Sequence of chain 1.A:
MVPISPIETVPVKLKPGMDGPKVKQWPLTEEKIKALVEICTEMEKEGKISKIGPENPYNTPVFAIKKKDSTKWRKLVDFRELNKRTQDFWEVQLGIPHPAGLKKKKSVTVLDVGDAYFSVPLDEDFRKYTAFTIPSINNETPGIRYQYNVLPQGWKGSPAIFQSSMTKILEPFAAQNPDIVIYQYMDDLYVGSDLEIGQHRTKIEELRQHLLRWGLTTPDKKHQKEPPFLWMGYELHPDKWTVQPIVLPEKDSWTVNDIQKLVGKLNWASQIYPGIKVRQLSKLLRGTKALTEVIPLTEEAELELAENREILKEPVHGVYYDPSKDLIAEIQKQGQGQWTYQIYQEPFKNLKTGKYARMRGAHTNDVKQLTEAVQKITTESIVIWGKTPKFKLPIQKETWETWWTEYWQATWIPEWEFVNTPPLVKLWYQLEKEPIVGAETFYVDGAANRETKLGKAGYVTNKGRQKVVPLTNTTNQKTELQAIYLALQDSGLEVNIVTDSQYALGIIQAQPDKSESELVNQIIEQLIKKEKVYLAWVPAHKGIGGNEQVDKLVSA

Binding-site contacts:
Ligand atom C5' contacts residue TYR190 of chain 1.A at 3.9 Å (hydrophobic).
Ligand atom C8 contacts residue VAL110 of chain 1.A at 3.3 Å (hydrophobic).
Ligand atom C9 contacts residue PHE229 of chain 1.A at 3.6 Å (hydrophobic).
Ligand atom F2 contacts residue TYR185 of chain 1.A at 4.0 Å.
Ligand atom F2 contacts residue PRO97 of chain 1.A at 3.1 Å.
Ligand atom C6 contacts residue ASP188 of chain 1.A at 3.4 Å.
Ligand atom N7 contacts residue ASP188 of chain 1.A at 2.5 Å (salt-bridge).
Ligand atom F1 contacts residue LEU102 of chain 1.A at 3.5 Å.
Ligand atom N9 contacts residue ASP188 of chain 1.A at 3.5 Å.
Ligand atom C4' contacts residue TYR190 of chain 1.A at 3.8 Å (hydrophobic).
Ligand atom C18 contacts residue TYR185 of chain 1.A at 4.0 Å (hydrophobic).
Ligand atom N9 contacts residue TRP231 of chain 1.A at 3.4 Å (h-bond).
Ligand atom CAA contacts residue TRP231 of chain 1.A at 3.3 Å (hydrophobic).
Ligand atom F1 contacts residue TYR183 of chain 1.A at 3.9 Å.
Ligand atom CAA contacts residue ASP188 of chain 1.A at 3.4 Å.
Ligand atom C18 contacts residue TRP231 of chain 1.A at 3.8 Å (hydrophobic).
Ligand atom C1' contacts residue TRP231 of chain 1.A at 3.4 Å (hydrophobic).
Ligand atom F1 contacts residue TYR190 of chain 1.A at 3.5 Å.
Ligand atom C4' contacts residue TRP231 of chain 1.A at 3.8 Å (hydrophobic).
Ligand atom F2 contacts residue TRP231 of chain 1.A at 3.5 Å.
Ligand atom N1 contacts residue ASP188 of chain 1.A at 2.9 Å (salt-bridge).
Ligand atom F3 contacts residue TYR185 of chain 1.A at 3.8 Å.
Ligand atom C2' contacts residue TRP231 of chain 1.A at 3.9 Å (hydrophobic).
Ligand atom C5 contacts residue TRP231 of chain 1.A at 3.5 Å (hydrophobic).
Ligand atom C2' contacts residue TYR190 of chain 1.A at 3.9 Å (hydrophobic).
Ligand atom N7 contacts residue TRP231 of chain 1.A at 2.7 Å.
Ligand atom C14 contacts residue MET232 of chain 1.A at 3.9 Å (hydrophobic).
Ligand atom C8 contacts residue ASP188 of chain 1.A at 3.9 Å.
Ligand atom C7 contacts residue VAL110 of chain 1.A at 2.8 Å (hydrophobic).
Ligand atom N3 contacts residue ASP188 of chain 1.A at 3.2 Å (salt-bridge).
Ligand atom C5 contacts residue ASP188 of chain 1.A at 3.0 Å.
Ligand atom C1' contacts residue ASP188 of chain 1.A at 4.1 Å.
Ligand atom C9 contacts residue LYS225 of chain 1.A at 4.0 Å.
Ligand atom CAA contacts residue VAL110 of chain 1.A at 3.5 Å (hydrophobic).
Ligand atom F3 contacts residue TYR190 of chain 1.A at 3.6 Å.
Ligand atom N3 contacts residue ASP112 of chain 1.A at 2.5 Å (salt-bridge).
Ligand atom C9 contacts residue VAL110 of chain 1.A at 3.4 Å (hydrophobic).
Ligand atom F3 contacts residue TYR183 of chain 1.A at 3.4 Å.
Ligand atom C17 contacts residue ASP112 of chain 1.A at 3.5 Å.
Ligand atom C3' contacts residue TYR190 of chain 1.A at 3.4 Å (hydrophobic).

The protein below binds the small molecule below.
Small molecule (SMILES): Cc1cc(-c2ccc(C(F)(F)F)cn2)[nH]c1C(=O)N[C@@H](CN)c1ncc(CO)s1